This protein binds this small molecule.
Small molecule (SMILES): CC(=O)N[C@@H]1[C@@H](O)[C@H](O)[C@@H](CO)O[C@H]1O

Binding-site contacts:
Ligand atom C4 contacts residue ASN771 of chain 1.C at 4.2 Å.
Ligand atom N2 contacts residue ASN771 of chain 1.C at 3.0 Å (h-bond).
Ligand atom C1 contacts residue ASN771 of chain 1.C at 1.4 Å.
Ligand atom O7 contacts residue PRO767 of chain 1.C at 3.1 Å (h-bond).
Ligand atom O7 contacts residue GLN770 of chain 1.C at 3.3 Å.
Ligand atom C8 contacts residue PRO767 of chain 1.C at 4.3 Å (hydrophobic).
Ligand atom C7 contacts residue ASN771 of chain 1.C at 3.2 Å.
Ligand atom C2 contacts residue TRP768 of chain 1.C at 4.5 Å (hydrophobic).
Ligand atom N2 contacts residue PRO767 of chain 1.C at 2.9 Å (h-bond).
Ligand atom O5 contacts residue MET470 of chain 1.C at 3.4 Å.
Ligand atom C7 contacts residue PRO767 of chain 1.C at 3.2 Å (hydrophobic).
Ligand atom C6 contacts residue MET470 of chain 1.C at 4.2 Å (hydrophobic).
Ligand atom O5 contacts residue ASN771 of chain 1.C at 2.4 Å (h-bond).
Ligand atom O6 contacts residue MET470 of chain 1.C at 3.9 Å.
Ligand atom C2 contacts residue PRO767 of chain 1.C at 4.0 Å (hydrophobic).
Ligand atom C5 contacts residue MET470 of chain 1.C at 4.4 Å (hydrophobic).
Ligand atom C5 contacts residue ASN771 of chain 1.C at 3.7 Å.
Ligand atom C8 contacts residue GLN770 of chain 1.C at 4.4 Å.
Ligand atom C7 contacts residue GLN770 of chain 1.C at 4.2 Å.
Ligand atom C2 contacts residue ASN771 of chain 1.C at 2.5 Å.
Ligand atom O7 contacts residue ASN771 of chain 1.C at 3.0 Å (h-bond).
Ligand atom C1 contacts residue MET470 of chain 1.C at 4.2 Å (hydrophobic).
Ligand atom C8 contacts residue ASN771 of chain 1.C at 4.4 Å.
Ligand atom C3 contacts residue ASN771 of chain 1.C at 3.8 Å.

Sequence of chain 1.C:
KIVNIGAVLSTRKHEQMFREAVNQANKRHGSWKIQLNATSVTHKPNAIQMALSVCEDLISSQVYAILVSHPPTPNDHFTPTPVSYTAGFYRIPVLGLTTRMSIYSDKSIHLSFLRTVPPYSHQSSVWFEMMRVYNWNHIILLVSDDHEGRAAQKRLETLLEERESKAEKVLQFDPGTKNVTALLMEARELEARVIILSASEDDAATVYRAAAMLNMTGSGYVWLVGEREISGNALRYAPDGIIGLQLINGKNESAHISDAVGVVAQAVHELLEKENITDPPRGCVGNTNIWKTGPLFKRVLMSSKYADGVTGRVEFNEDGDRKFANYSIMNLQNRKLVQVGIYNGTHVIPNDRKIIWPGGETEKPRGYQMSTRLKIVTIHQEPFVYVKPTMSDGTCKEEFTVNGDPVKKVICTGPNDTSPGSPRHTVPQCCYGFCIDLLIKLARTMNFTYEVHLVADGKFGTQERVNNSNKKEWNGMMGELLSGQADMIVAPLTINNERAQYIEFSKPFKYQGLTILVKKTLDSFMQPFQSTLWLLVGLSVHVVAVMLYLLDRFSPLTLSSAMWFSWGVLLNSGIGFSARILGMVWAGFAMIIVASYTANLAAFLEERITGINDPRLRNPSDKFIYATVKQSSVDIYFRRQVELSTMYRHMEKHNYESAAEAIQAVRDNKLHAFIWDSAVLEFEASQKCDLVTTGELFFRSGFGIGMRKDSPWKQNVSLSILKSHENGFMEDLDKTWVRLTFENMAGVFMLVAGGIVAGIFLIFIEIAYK